Binding-site contacts:
Ligand atom O5 contacts residue ASN34 of chain 1.B at 2.4 Å (h-bond).
Ligand atom C3 contacts residue ASP58 of chain 1.B at 3.6 Å.
Ligand atom C5 contacts residue SER15 of chain 1.B at 4.2 Å.
Ligand atom O7 contacts residue ASN34 of chain 1.B at 3.7 Å.
Ligand atom C6 contacts residue SER15 of chain 1.B at 3.8 Å.
Ligand atom O5 contacts residue SER15 of chain 1.B at 3.7 Å.
Ligand atom C5 contacts residue ASN34 of chain 1.B at 3.7 Å.
Ligand atom C7 contacts residue ASN34 of chain 1.B at 3.5 Å.
Ligand atom O6 contacts residue SER15 of chain 1.B at 4.2 Å.
Ligand atom C4 contacts residue ASN34 of chain 1.B at 4.3 Å.
Ligand atom C5 contacts residue THR36 of chain 1.B at 3.4 Å.
Ligand atom N2 contacts residue ASN34 of chain 1.B at 2.9 Å (h-bond).
Ligand atom O5 contacts residue THR36 of chain 1.B at 3.5 Å (h-bond).
Ligand atom C1 contacts residue THR36 of chain 1.B at 3.7 Å.
Ligand atom C3 contacts residue ASN34 of chain 1.B at 3.8 Å.
Ligand atom C1 contacts residue ASN34 of chain 1.B at 1.4 Å.
Ligand atom N2 contacts residue ASP58 of chain 1.B at 2.5 Å (salt-bridge).
Ligand atom C7 contacts residue ASP58 of chain 1.B at 3.4 Å.
Ligand atom O3 contacts residue ASP58 of chain 1.B at 4.0 Å.
Ligand atom C6 contacts residue THR36 of chain 1.B at 3.9 Å.
Ligand atom C8 contacts residue ASP58 of chain 1.B at 3.3 Å.
Ligand atom C2 contacts residue ASN34 of chain 1.B at 2.5 Å.
Ligand atom C1 contacts residue ASP58 of chain 1.B at 3.9 Å.
Ligand atom C2 contacts residue ASP58 of chain 1.B at 3.5 Å.

Sequence of chain 1.B:
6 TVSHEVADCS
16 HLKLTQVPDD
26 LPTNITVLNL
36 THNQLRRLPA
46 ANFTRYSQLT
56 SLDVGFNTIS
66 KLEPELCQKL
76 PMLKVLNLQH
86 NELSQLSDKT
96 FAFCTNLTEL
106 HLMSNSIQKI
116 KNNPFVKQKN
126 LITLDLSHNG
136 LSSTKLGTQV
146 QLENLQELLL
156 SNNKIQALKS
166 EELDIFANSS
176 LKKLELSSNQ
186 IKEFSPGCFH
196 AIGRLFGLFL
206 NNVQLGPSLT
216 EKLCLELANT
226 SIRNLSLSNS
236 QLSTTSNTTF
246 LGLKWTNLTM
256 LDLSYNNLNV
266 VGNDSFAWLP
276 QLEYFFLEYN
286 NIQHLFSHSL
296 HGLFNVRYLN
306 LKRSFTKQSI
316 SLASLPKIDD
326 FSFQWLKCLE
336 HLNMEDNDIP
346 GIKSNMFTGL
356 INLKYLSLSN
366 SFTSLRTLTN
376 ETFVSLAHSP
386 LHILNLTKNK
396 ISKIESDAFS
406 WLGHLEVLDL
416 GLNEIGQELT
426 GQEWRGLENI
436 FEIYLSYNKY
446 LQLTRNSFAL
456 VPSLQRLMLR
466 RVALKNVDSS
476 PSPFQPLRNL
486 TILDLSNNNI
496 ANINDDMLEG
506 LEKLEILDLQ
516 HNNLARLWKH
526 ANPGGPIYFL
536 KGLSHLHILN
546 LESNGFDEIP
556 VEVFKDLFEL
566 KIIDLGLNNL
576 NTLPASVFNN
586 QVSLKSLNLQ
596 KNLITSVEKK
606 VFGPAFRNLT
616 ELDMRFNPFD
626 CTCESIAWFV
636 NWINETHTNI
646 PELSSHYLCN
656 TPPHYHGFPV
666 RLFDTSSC

This small molecule binds to this protein.
Small molecule (SMILES): CC(=O)N[C@H]1[C@H](O[C@H]2[C@H](O)[C@@H](NC(C)=O)CO[C@@H]2CO)O[C@H](CO)[C@@H](O)[C@@H]1O